A protein and the small-molecule ligand that binds it are described below.
Small molecule (SMILES): Cc1cc(CC(=O)N2C[C@H](O)C[C@H]2C(=O)NCc2ccc(-c3cnco3)cc2)on1

Sequence of chain 1.C:
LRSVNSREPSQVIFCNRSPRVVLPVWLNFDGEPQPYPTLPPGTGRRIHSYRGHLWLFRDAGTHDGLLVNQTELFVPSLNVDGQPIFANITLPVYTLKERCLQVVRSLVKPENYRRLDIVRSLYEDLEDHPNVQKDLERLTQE

Binding-site contacts:
Ligand atom NAR contacts residue HIS60 of chain 1.C at 2.9 Å (h-bond).
Ligand atom N contacts residue TYR48 of chain 1.C at 3.5 Å (h-bond).
Ligand atom NAP contacts residue PRO49 of chain 1.C at 3.2 Å.
Ligand atom CD2 contacts residue TRP38 of chain 1.C at 3.5 Å (hydrophobic).
Ligand atom CD2 contacts residue TYR48 of chain 1.C at 3.4 Å (hydrophobic).
Ligand atom C contacts residue TYR48 of chain 1.C at 3.4 Å (hydrophobic).
Ligand atom OD1 contacts residue HIS65 of chain 1.C at 3.4 Å (h-bond).
Ligand atom OAS contacts residue TYR48 of chain 1.C at 3.8 Å.
Ligand atom C contacts residue HIS60 of chain 1.C at 3.7 Å.
Ligand atom OAT contacts residue TYR62 of chain 1.C at 3.8 Å.
Ligand atom NAQ contacts residue HIS65 of chain 1.C at 3.3 Å.
Ligand atom CBA contacts residue PRO49 of chain 1.C at 3.7 Å (hydrophobic).
Ligand atom CAJ contacts residue PRO49 of chain 1.C at 3.4 Å (hydrophobic).
Ligand atom OD1 contacts residue SER61 of chain 1.C at 2.7 Å (h-bond).
Ligand atom CA contacts residue HIS60 of chain 1.C at 3.5 Å.
Ligand atom CB contacts residue TYR48 of chain 1.C at 3.0 Å (hydrophobic).
Ligand atom O contacts residue TYR48 of chain 1.C at 3.0 Å (h-bond).
Ligand atom OAT contacts residue HIS65 of chain 1.C at 3.2 Å.
Ligand atom CG contacts residue TRP38 of chain 1.C at 3.7 Å (hydrophobic).
Ligand atom CAI contacts residue ILE59 of chain 1.C at 3.8 Å (hydrophobic).
Ligand atom CG contacts residue SER61 of chain 1.C at 3.6 Å.
Ligand atom OAS contacts residue PRO49 of chain 1.C at 3.8 Å.
Ligand atom NAQ contacts residue TYR62 of chain 1.C at 3.6 Å.
Ligand atom OD1 contacts residue TYR62 of chain 1.C at 3.8 Å.
Ligand atom CAH contacts residue ILE59 of chain 1.C at 3.5 Å (hydrophobic).
Ligand atom CB contacts residue TRP67 of chain 1.C at 3.8 Å (hydrophobic).
Ligand atom CG contacts residue TRP67 of chain 1.C at 3.8 Å (hydrophobic).
Ligand atom CAJ contacts residue ARG57 of chain 1.C at 3.8 Å.
Ligand atom CAI contacts residue PRO49 of chain 1.C at 3.5 Å (hydrophobic).
Ligand atom CAY contacts residue TYR48 of chain 1.C at 3.7 Å (hydrophobic).
Ligand atom CG contacts residue TYR48 of chain 1.C at 3.6 Å (hydrophobic).
Ligand atom CAF contacts residue ILE59 of chain 1.C at 3.7 Å (hydrophobic).
Ligand atom NAP contacts residue ARG57 of chain 1.C at 2.9 Å (salt-bridge).
Ligand atom NAQ contacts residue PHE41 of chain 1.C at 3.5 Å.
Ligand atom OAS contacts residue ILE59 of chain 1.C at 3.5 Å.
Ligand atom CA contacts residue TYR48 of chain 1.C at 3.6 Å (hydrophobic).
Ligand atom CAI contacts residue ARG57 of chain 1.C at 3.5 Å.
Ligand atom CAF contacts residue HIS60 of chain 1.C at 3.6 Å.
Ligand atom CAW contacts residue TYR62 of chain 1.C at 3.8 Å (hydrophobic).
Ligand atom CBA contacts residue ILE59 of chain 1.C at 3.6 Å (hydrophobic).